Binding-site contacts:
Ligand atom CG contacts residue GLY47 of chain 1.C at 3.9 Å.
Ligand atom N contacts residue LYS48 of chain 1.C at 3.5 Å (salt-bridge).
Ligand atom CA contacts residue GLY47 of chain 1.C at 3.8 Å.
Ligand atom CZ contacts residue ILE122 of chain 1.B at 3.9 Å (hydrophobic).
Ligand atom CD1 contacts residue ILE122 of chain 1.B at 3.7 Å (hydrophobic).
Ligand atom CB contacts residue LEU251 of chain 1.C at 3.6 Å (hydrophobic).
Ligand atom NE2 contacts residue TRP252 of chain 1.C at 3.5 Å.
Ligand atom CE1 contacts residue ILE122 of chain 1.B at 3.9 Å (hydrophobic).
Ligand atom OE1 contacts residue THR46 of chain 1.C at 3.7 Å.
Ligand atom OE1 contacts residue ASP253 of chain 1.C at 3.2 Å (salt-bridge).
Ligand atom O contacts residue ASN135 of chain 1.C at 3.7 Å.
Ligand atom CG2 contacts residue LEU251 of chain 1.C at 3.8 Å (hydrophobic).
Ligand atom CA contacts residue GLY250 of chain 1.C at 4.0 Å.
Ligand atom CB contacts residue GLY47 of chain 1.C at 3.8 Å.
Ligand atom CG1 contacts residue ILE136 of chain 1.C at 4.0 Å (hydrophobic).
Ligand atom CG contacts residue ILE49 of chain 1.C at 3.8 Å (hydrophobic).
Ligand atom C contacts residue LEU251 of chain 1.C at 3.9 Å (hydrophobic).
Ligand atom NE2 contacts residue ASP253 of chain 1.C at 3.9 Å.
Ligand atom CG1 contacts residue GLY250 of chain 1.C at 3.3 Å.
Ligand atom CD contacts residue THR46 of chain 1.C at 4.0 Å.
Ligand atom OE1 contacts residue TRP252 of chain 1.C at 3.5 Å.
Ligand atom CG contacts residue ASN135 of chain 1.C at 3.7 Å.
Ligand atom CA contacts residue LEU251 of chain 1.C at 3.5 Å (hydrophobic).
Ligand atom CG2 contacts residue TRP252 of chain 1.C at 3.9 Å (hydrophobic).
Ligand atom NE2 contacts residue GLY47 of chain 1.C at 3.0 Å (h-bond).
Ligand atom C contacts residue THR46 of chain 1.C at 4.0 Å.
Ligand atom CD contacts residue ASP253 of chain 1.C at 4.1 Å.
Ligand atom CD contacts residue TRP252 of chain 1.C at 3.5 Å (hydrophobic).
Ligand atom CD contacts residue GLY47 of chain 1.C at 3.8 Å.
Ligand atom O contacts residue THR46 of chain 1.C at 4.0 Å.
Ligand atom N contacts residue LEU251 of chain 1.C at 3.2 Å (h-bond).
Ligand atom O contacts residue LEU251 of chain 1.C at 3.8 Å.
Ligand atom OH contacts residue ILE122 of chain 1.B at 4.1 Å.
Ligand atom CA contacts residue LYS48 of chain 1.C at 4.0 Å.
Ligand atom CE2 contacts residue ASN123 of chain 1.B at 3.9 Å.
Ligand atom N contacts residue GLY47 of chain 1.C at 3.8 Å.
Ligand atom CD2 contacts residue ASN123 of chain 1.B at 3.9 Å.
Ligand atom NE2 contacts residue ILE49 of chain 1.C at 3.4 Å.
Ligand atom CG1 contacts residue LEU187 of chain 1.C at 4.0 Å (hydrophobic).
Ligand atom O contacts residue LYS48 of chain 1.C at 3.7 Å.

Sequence of chain 1.B:
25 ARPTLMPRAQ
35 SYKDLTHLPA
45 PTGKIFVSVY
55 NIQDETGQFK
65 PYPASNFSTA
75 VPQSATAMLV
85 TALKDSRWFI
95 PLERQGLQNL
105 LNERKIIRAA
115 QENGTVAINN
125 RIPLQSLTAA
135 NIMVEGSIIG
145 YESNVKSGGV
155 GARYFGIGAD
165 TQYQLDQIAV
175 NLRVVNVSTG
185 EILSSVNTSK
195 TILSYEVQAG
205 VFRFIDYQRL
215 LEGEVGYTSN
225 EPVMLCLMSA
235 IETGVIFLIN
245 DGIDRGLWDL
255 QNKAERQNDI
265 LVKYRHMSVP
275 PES

This protein binds this small molecule.
Small molecule (SMILES): CC(C)[C@H](N)C(=O)N[C@H](C(=O)N1CCC[C@H]1C(=O)N[C@@H](CCC(N)=O)C(=O)N[C@@H](Cc1ccc(O)cc1)C(=O)NCC=O)C(C)C

Sequence of chain 1.C:
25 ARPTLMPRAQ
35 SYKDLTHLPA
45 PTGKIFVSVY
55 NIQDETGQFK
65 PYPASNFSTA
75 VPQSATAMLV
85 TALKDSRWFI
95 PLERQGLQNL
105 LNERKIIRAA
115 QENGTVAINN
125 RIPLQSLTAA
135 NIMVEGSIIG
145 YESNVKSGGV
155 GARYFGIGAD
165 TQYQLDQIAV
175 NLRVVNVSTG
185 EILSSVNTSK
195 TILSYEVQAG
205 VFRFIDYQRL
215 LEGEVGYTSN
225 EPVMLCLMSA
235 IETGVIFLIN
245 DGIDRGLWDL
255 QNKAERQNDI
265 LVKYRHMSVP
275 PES